Sequence of chain 1.A:
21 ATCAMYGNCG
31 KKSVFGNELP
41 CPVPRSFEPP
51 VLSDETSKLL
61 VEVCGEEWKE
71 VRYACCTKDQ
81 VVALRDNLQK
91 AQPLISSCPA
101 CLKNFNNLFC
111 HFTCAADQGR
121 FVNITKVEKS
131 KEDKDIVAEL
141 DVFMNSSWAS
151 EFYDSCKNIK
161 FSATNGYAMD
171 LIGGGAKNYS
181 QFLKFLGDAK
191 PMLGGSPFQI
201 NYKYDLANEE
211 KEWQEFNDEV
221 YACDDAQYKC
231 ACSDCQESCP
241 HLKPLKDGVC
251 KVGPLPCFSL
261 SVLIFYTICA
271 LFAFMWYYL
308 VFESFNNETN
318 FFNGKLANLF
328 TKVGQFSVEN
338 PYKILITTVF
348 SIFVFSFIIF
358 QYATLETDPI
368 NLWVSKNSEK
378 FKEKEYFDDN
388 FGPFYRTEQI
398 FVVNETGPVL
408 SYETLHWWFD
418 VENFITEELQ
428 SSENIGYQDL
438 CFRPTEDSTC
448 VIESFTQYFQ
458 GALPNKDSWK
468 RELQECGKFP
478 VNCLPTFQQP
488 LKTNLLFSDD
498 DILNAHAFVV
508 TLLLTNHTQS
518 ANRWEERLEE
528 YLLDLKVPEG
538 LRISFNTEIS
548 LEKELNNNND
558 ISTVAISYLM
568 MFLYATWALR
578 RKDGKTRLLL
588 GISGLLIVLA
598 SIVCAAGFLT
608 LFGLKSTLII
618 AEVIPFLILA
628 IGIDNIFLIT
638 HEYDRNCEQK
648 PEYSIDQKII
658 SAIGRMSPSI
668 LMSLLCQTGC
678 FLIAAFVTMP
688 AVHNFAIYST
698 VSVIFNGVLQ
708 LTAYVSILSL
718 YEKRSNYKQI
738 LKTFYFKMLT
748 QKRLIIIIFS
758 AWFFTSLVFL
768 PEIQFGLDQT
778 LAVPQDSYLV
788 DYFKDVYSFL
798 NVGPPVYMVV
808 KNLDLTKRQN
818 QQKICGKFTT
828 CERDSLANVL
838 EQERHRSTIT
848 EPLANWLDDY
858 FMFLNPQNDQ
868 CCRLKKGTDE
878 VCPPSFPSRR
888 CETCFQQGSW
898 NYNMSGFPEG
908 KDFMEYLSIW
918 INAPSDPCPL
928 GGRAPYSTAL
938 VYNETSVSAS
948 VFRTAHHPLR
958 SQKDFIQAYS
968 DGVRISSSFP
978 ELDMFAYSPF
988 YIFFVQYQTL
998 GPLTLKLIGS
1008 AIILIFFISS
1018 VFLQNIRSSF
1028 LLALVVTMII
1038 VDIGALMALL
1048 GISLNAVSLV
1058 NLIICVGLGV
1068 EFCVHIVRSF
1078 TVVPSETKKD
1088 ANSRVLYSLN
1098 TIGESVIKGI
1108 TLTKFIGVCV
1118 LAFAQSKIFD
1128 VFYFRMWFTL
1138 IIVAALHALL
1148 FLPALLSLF

Binding-site contacts:
Ligand atom C1 contacts residue ASN900 of chain 1.A at 1.4 Å.
Ligand atom O7 contacts residue ASN900 of chain 1.A at 2.7 Å (h-bond).
Ligand atom C4 contacts residue ASN900 of chain 1.A at 4.2 Å.
Ligand atom C1 contacts residue SER902 of chain 1.A at 4.1 Å.
Ligand atom O5 contacts residue ASN900 of chain 1.A at 2.4 Å (h-bond).
Ligand atom C5 contacts residue ASN900 of chain 1.A at 3.7 Å.
Ligand atom N2 contacts residue ASN900 of chain 1.A at 2.9 Å (h-bond).
Ligand atom C7 contacts residue ASN900 of chain 1.A at 3.0 Å.
Ligand atom C8 contacts residue ASN900 of chain 1.A at 4.2 Å.
Ligand atom C5 contacts residue ASN898 of chain 1.A at 4.3 Å.
Ligand atom C2 contacts residue ASN900 of chain 1.A at 2.5 Å.
Ligand atom C3 contacts residue ASN900 of chain 1.A at 3.8 Å.

The small molecule below binds the protein below.
Small molecule (SMILES): CC(=O)N[C@H]1[C@H](O[C@H]2[C@H](O)[C@@H](NC(C)=O)CO[C@@H]2CO)O[C@H](CO)[C@@H](O)[C@@H]1O